Binding-site contacts:
Ligand atom C28 contacts residue LEU318 of chain 1.J at 3.6 Å (hydrophobic).
Ligand atom C21 contacts residue LEU274 of chain 1.J at 3.5 Å (hydrophobic).
Ligand atom N14 contacts residue LEU318 of chain 1.J at 3.6 Å.
Ligand atom N31 contacts residue GLY476 of chain 1.J at 3.2 Å.
Ligand atom C20 contacts residue LEU274 of chain 1.J at 3.5 Å (hydrophobic).
Ligand atom C02 contacts residue ALA477 of chain 1.J at 3.4 Å (hydrophobic).
Ligand atom C20 contacts residue SER444 of chain 1.J at 3.6 Å.
Ligand atom C04 contacts residue GLY476 of chain 1.J at 3.5 Å.
Ligand atom O01 contacts residue THR480 of chain 1.J at 3.0 Å (h-bond).
Ligand atom N30 contacts residue ALA451 of chain 1.J at 3.7 Å.
Ligand atom C02 contacts residue GLY476 of chain 1.J at 3.5 Å.
Ligand atom C29 contacts residue ALA451 of chain 1.J at 3.6 Å (hydrophobic).
Ligand atom N14 contacts residue ILE448 of chain 1.J at 3.6 Å.
Ligand atom C13 contacts residue ALA451 of chain 1.J at 3.7 Å (hydrophobic).
Ligand atom N16 contacts residue ILE448 of chain 1.J at 3.6 Å.
Ligand atom C05 contacts residue GLY315 of chain 1.J at 3.6 Å.
Ligand atom C24 contacts residue LEU318 of chain 1.J at 3.4 Å (hydrophobic).
Ligand atom C11 contacts residue ASN452 of chain 1.J at 3.7 Å.
Ligand atom C05 contacts residue ILE448 of chain 1.J at 3.5 Å (hydrophobic).
Ligand atom C23 contacts residue ILE271 of chain 1.J at 3.6 Å (hydrophobic).
Ligand atom C27 contacts residue VAL266 of chain 1.J at 3.7 Å (hydrophobic).
Ligand atom C02 contacts residue THR480 of chain 1.J at 3.5 Å.
Ligand atom C17 contacts residue ASP270 of chain 1.J at 3.0 Å.
Ligand atom C27 contacts residue ARG454 of chain 1.J at 3.5 Å.
Ligand atom C18 contacts residue ILE271 of chain 1.J at 3.6 Å (hydrophobic).
Ligand atom N14 contacts residue ALA451 of chain 1.J at 3.7 Å.
Ligand atom C25 contacts residue ASP270 of chain 1.J at 3.5 Å.
Ligand atom N31 contacts residue ALA477 of chain 1.J at 2.7 Å (h-bond).
Ligand atom C29 contacts residue LEU318 of chain 1.J at 3.0 Å (hydrophobic).
Ligand atom C15 contacts residue LEU318 of chain 1.J at 3.7 Å (hydrophobic).
Ligand atom C24 contacts residue ALA451 of chain 1.J at 3.6 Å (hydrophobic).
Ligand atom C19 contacts residue ILE448 of chain 1.J at 3.7 Å (hydrophobic).
Ligand atom C19 contacts residue ILE271 of chain 1.J at 3.6 Å (hydrophobic).
Ligand atom C06 contacts residue ILE448 of chain 1.J at 3.5 Å (hydrophobic).
Ligand atom C17 contacts residue ILE271 of chain 1.J at 3.2 Å (hydrophobic).
Ligand atom O26 contacts residue ARG454 of chain 1.J at 3.3 Å (salt-bridge).
Ligand atom N30 contacts residue LEU318 of chain 1.J at 2.9 Å.
Ligand atom O26 contacts residue ASP270 of chain 1.J at 3.5 Å.
Ligand atom C15 contacts residue ALA451 of chain 1.J at 3.7 Å (hydrophobic).
Ligand atom C13 contacts residue LEU318 of chain 1.J at 3.2 Å (hydrophobic).

Sequence of chain 1.J:
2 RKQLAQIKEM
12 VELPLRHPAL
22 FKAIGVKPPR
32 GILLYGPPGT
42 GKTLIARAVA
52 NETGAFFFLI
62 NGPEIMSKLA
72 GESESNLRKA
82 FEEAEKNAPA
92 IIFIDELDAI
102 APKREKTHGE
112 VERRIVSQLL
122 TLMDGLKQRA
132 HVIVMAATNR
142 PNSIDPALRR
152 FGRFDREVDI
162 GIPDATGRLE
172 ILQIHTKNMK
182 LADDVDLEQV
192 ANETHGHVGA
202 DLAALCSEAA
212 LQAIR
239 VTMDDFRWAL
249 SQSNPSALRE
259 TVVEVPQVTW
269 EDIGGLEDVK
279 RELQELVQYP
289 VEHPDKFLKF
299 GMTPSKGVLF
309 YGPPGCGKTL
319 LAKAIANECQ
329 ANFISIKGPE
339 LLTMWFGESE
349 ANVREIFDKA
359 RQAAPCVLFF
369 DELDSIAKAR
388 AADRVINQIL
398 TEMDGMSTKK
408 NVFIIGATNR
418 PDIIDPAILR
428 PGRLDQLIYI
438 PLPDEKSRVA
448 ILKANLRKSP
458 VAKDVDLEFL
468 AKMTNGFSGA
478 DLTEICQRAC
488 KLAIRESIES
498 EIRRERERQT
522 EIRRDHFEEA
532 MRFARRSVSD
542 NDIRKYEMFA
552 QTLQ

A small-molecule ligand and the protein it binds are described below.
Small molecule (SMILES): Cc1cc2c(C(N)=O)cccc2n1-c1nc2c(c(NCc3ccccc3)n1)COCC2